Binding-site contacts:
Ligand atom C2 contacts residue TYR256 of chain 6.A at 3.8 Å (hydrophobic).
Ligand atom O1 contacts residue HIS247 of chain 6.A at 4.1 Å.
Ligand atom C1 contacts residue PHE192 of chain 6.A at 4.0 Å (hydrophobic).
Ligand atom C2 contacts residue PHE192 of chain 6.A at 3.9 Å (hydrophobic).
Ligand atom O2 contacts residue HIS200 of chain 6.A at 3.3 Å.
Ligand atom C4 contacts residue TYR178 of chain 6.A at 3.7 Å (hydrophobic).
Ligand atom C3 contacts residue PHE192 of chain 6.A at 3.7 Å (hydrophobic).
Ligand atom C1 contacts residue TYR256 of chain 6.A at 3.0 Å (hydrophobic).
Ligand atom O2 contacts residue FE21 of chain 6.B at 2.1 Å.
Ligand atom C7 contacts residue LEU190 of chain 6.A at 3.6 Å (hydrophobic).
Ligand atom C2 contacts residue HIS200 of chain 6.A at 3.8 Å.
Ligand atom C7 contacts residue LEU301 of chain 6.A at 4.1 Å (hydrophobic).
Ligand atom O2 contacts residue HIS247 of chain 6.A at 3.4 Å (h-bond).
Ligand atom O1 contacts residue GLU266 of chain 6.A at 3.4 Å (salt-bridge).
Ligand atom C8 contacts residue LEU190 of chain 6.A at 3.6 Å (hydrophobic).
Ligand atom C10 contacts residue TYR256 of chain 6.A at 3.4 Å (hydrophobic).
Ligand atom C5 contacts residue PHE192 of chain 6.A at 3.5 Å (hydrophobic).
Ligand atom C1 contacts residue FE21 of chain 6.B at 2.9 Å.
Ligand atom C10 contacts residue HIS247 of chain 6.A at 3.6 Å.
Ligand atom C5 contacts residue HIS247 of chain 6.A at 3.6 Å.
Ligand atom C10 contacts residue PHE192 of chain 6.A at 3.9 Å (hydrophobic).
Ligand atom C4 contacts residue ASN249 of chain 6.A at 3.4 Å.
Ligand atom O2 contacts residue TYR256 of chain 6.A at 4.1 Å.
Ligand atom C4 contacts residue HIS247 of chain 6.A at 3.2 Å.
Ligand atom C9 contacts residue TYR256 of chain 6.A at 3.5 Å (hydrophobic).
Ligand atom C2 contacts residue HIS247 of chain 6.A at 3.2 Å.
Ligand atom O1 contacts residue HIS215 of chain 6.A at 2.8 Å (h-bond).
Ligand atom O2 contacts residue GLU266 of chain 6.A at 3.4 Å (salt-bridge).
Ligand atom C6 contacts residue TYR178 of chain 6.A at 3.7 Å (hydrophobic).
Ligand atom C3 contacts residue HIS200 of chain 6.A at 3.8 Å.
Ligand atom C6 contacts residue PHE192 of chain 6.A at 3.7 Å (hydrophobic).
Ligand atom C3 contacts residue ASN249 of chain 6.A at 3.3 Å.
Ligand atom C3 contacts residue HIS247 of chain 6.A at 3.4 Å.
Ligand atom O1 contacts residue FE21 of chain 6.B at 2.0 Å.
Ligand atom O1 contacts residue HIS152 of chain 6.A at 4.1 Å.
Ligand atom C2 contacts residue FE21 of chain 6.B at 3.0 Å.
Ligand atom O1 contacts residue TYR256 of chain 6.A at 2.6 Å (h-bond).
Ligand atom O2 contacts residue HIS152 of chain 6.A at 3.0 Å (h-bond).
Ligand atom C4 contacts residue PHE192 of chain 6.A at 3.6 Å (hydrophobic).
Ligand atom C1 contacts residue HIS247 of chain 6.A at 3.5 Å.

This small molecule binds to this protein.
Small molecule (SMILES): Oc1ccc2ccccc2c1O

Sequence of chain 6.A:
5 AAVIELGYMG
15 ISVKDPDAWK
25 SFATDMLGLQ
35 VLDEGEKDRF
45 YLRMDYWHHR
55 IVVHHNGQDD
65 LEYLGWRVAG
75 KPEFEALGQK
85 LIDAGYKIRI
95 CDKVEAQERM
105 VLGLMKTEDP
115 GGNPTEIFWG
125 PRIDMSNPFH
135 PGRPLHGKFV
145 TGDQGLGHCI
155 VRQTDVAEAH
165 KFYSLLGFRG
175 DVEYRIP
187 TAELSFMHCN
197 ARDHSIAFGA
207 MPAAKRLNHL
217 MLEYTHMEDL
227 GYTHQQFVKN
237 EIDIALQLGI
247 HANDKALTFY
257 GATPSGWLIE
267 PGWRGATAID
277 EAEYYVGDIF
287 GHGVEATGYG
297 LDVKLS